Binding-site contacts:
Ligand atom F2 contacts residue PHE147 of chain 13.A at 3.8 Å.
Ligand atom C2A contacts residue LEU220 of chain 13.A at 3.8 Å (hydrophobic).
Ligand atom CM2 contacts residue ILE184 of chain 13.A at 3.8 Å (hydrophobic).
Ligand atom C3B contacts residue ILE184 of chain 13.A at 3.5 Å (hydrophobic).
Ligand atom C3A contacts residue LEU220 of chain 13.A at 4.0 Å (hydrophobic).
Ligand atom C6B contacts residue ILE95 of chain 13.A at 4.0 Å (hydrophobic).
Ligand atom C5 contacts residue TYR193 of chain 13.A at 4.0 Å (hydrophobic).
Ligand atom F3 contacts residue ALA169 of chain 13.A at 3.7 Å.
Ligand atom F2 contacts residue ALA145 of chain 13.A at 2.8 Å.
Ligand atom C4 contacts residue TYR193 of chain 13.A at 3.9 Å (hydrophobic).
Ligand atom O1A contacts residue ILE121 of chain 13.A at 3.8 Å.
Ligand atom F2 contacts residue VAL171 of chain 13.A at 3.9 Å.
Ligand atom N1A contacts residue ILE119 of chain 13.A at 3.8 Å.
Ligand atom N3A contacts residue PHE147 of chain 13.A at 3.9 Å.
Ligand atom CM2 contacts residue ILE217 of chain 13.A at 3.4 Å (hydrophobic).
Ligand atom CM2 contacts residue PHE147 of chain 13.A at 3.8 Å (hydrophobic).
Ligand atom N2 contacts residue THR97 of chain 13.A at 3.8 Å.
Ligand atom C2B contacts residue ILE95 of chain 13.A at 3.8 Å (hydrophobic).
Ligand atom C4 contacts residue ILE217 of chain 13.A at 4.0 Å (hydrophobic).
Ligand atom C1B contacts residue ILE95 of chain 13.A at 3.6 Å (hydrophobic).
Ligand atom F3 contacts residue PHE147 of chain 13.A at 3.5 Å.
Ligand atom O1 contacts residue THR97 of chain 13.A at 3.8 Å.
Ligand atom C2B contacts residue ILE184 of chain 13.A at 3.8 Å (hydrophobic).
Ligand atom C5B contacts residue ILE119 of chain 13.A at 3.9 Å (hydrophobic).
Ligand atom C6B contacts residue ILE119 of chain 13.A at 3.8 Å (hydrophobic).
Ligand atom F2 contacts residue ALA169 of chain 13.A at 3.6 Å.
Ligand atom F1 contacts residue MET182 of chain 13.A at 3.2 Å.
Ligand atom O1A contacts residue LEU220 of chain 13.A at 3.4 Å.
Ligand atom CM6 contacts residue ILE119 of chain 13.A at 4.0 Å (hydrophobic).
Ligand atom F1 contacts residue VAL171 of chain 13.A at 3.8 Å.
Ligand atom CM6 contacts residue ILE95 of chain 13.A at 3.9 Å (hydrophobic).
Ligand atom N1A contacts residue LEU220 of chain 13.A at 3.3 Å.
Ligand atom C1C contacts residue TYR193 of chain 13.A at 3.9 Å (hydrophobic).
Ligand atom N2 contacts residue PHE115 of chain 13.A at 3.7 Å.
Ligand atom CM6 contacts residue TRP93 of chain 13.A at 3.7 Å (hydrophobic).
Ligand atom O1 contacts residue PHE115 of chain 13.A at 3.4 Å.
Ligand atom CM2 contacts residue ILE95 of chain 13.A at 4.0 Å (hydrophobic).
Ligand atom F3 contacts residue VAL24 of chain 13.C at 3.3 Å.
Ligand atom O1B contacts residue ILE119 of chain 13.A at 3.9 Å.
Ligand atom N3A contacts residue ILE184 of chain 13.A at 3.9 Å.

Sequence of chain 13.C:
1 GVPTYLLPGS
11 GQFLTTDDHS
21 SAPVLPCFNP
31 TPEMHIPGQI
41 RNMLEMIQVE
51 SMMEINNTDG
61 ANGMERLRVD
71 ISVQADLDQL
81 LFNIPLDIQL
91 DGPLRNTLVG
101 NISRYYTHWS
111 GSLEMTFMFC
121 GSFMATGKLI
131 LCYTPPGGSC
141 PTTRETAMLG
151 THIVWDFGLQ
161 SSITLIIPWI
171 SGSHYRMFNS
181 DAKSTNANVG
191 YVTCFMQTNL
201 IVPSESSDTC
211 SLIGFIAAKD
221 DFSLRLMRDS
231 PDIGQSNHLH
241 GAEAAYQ

The small molecule below binds the protein below.
Small molecule (SMILES): Cc1cc(CCCOc2c(C)cc(-c3noc(C(F)(F)F)n3)cc2C)on1

Sequence of chain 13.A:
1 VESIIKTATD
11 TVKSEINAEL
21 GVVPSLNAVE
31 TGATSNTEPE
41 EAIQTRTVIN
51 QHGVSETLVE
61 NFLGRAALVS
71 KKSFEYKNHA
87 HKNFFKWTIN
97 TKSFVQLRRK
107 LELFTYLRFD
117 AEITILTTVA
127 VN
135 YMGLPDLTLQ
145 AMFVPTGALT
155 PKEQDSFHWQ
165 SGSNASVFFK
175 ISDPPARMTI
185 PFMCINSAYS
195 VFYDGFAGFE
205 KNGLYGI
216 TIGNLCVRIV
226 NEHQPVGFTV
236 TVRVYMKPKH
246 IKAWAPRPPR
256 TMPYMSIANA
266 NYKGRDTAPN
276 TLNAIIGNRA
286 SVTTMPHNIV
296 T

Sequence of chain 14.C:
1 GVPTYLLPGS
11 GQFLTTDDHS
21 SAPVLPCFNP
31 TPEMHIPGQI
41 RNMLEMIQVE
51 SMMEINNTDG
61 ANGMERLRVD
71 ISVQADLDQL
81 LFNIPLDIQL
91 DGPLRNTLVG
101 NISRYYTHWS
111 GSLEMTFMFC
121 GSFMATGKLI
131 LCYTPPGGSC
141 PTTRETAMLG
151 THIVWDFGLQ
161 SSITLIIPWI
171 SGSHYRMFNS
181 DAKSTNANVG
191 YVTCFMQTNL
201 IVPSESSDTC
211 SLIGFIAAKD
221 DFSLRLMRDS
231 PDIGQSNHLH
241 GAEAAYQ